Sequence of chain 1.H:
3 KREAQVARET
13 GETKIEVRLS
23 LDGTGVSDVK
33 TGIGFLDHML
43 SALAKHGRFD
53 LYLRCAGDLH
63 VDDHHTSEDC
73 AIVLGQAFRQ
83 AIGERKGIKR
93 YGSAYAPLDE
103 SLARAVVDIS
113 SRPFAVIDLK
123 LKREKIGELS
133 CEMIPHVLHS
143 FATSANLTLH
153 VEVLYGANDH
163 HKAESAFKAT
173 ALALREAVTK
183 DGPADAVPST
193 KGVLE

A small-molecule ligand and the protein it binds are described below.
Small molecule (SMILES): O=P(O)(O)C[C@H](O)Cn1cncn1

Sequence of chain 1.J:
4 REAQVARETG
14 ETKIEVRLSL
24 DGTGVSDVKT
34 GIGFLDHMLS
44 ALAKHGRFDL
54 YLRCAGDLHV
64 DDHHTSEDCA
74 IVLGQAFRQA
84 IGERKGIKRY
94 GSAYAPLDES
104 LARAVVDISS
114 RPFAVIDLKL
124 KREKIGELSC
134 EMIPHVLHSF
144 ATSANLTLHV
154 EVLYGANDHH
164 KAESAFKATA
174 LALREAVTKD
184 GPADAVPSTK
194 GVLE

Binding-site contacts:
Ligand atom C5 contacts residue MN1 of chain 1.GA at 3.3 Å.
Ligand atom C6 contacts residue GLU14 of chain 2.D at 3.6 Å.
Ligand atom C3 contacts residue MN1 of chain 1.HA at 3.2 Å.
Ligand atom O12 contacts residue ARG92 of chain 1.J at 2.8 Å (salt-bridge).
Ligand atom N1 contacts residue HIS162 of chain 1.H at 3.3 Å (h-bond).
Ligand atom C7 contacts residue GLU14 of chain 2.D at 3.5 Å.
Ligand atom O13 contacts residue HIS40 of chain 1.H at 3.1 Å.
Ligand atom O13 contacts residue GLU166 of chain 1.H at 3.0 Å (salt-bridge).
Ligand atom P9 contacts residue ARG114 of chain 1.J at 3.8 Å.
Ligand atom C8 contacts residue THR192 of chain 1.J at 3.8 Å.
Ligand atom C6 contacts residue MN1 of chain 1.GA at 3.7 Å.
Ligand atom N4 contacts residue HIS66 of chain 2.D at 3.0 Å (h-bond).
Ligand atom N4 contacts residue GLU70 of chain 2.D at 3.1 Å (salt-bridge).
Ligand atom C3 contacts residue GLU70 of chain 2.D at 3.3 Å.
Ligand atom N1 contacts residue MN1 of chain 1.GA at 2.3 Å.
Ligand atom O10 contacts residue ARG114 of chain 1.J at 3.0 Å (salt-bridge).
Ligand atom N2 contacts residue MN1 of chain 1.GA at 3.4 Å.
Ligand atom O13 contacts residue MN1 of chain 1.GA at 2.3 Å.
Ligand atom C5 contacts residue MN1 of chain 1.HA at 3.3 Å.
Ligand atom O10 contacts residue ARG92 of chain 1.J at 2.9 Å (salt-bridge).
Ligand atom O12 contacts residue SER191 of chain 1.J at 2.6 Å (h-bond).
Ligand atom P9 contacts residue ARG92 of chain 1.J at 3.8 Å.
Ligand atom O10 contacts residue LYS170 of chain 1.H at 2.7 Å (salt-bridge).
Ligand atom C3 contacts residue ARG114 of chain 1.J at 3.7 Å.
Ligand atom N4 contacts residue HIS163 of chain 1.H at 3.3 Å (h-bond).
Ligand atom N1 contacts residue GLU166 of chain 1.H at 3.3 Å (salt-bridge).
Ligand atom N4 contacts residue MN1 of chain 1.HA at 2.2 Å.
Ligand atom C8 contacts residue GLU14 of chain 2.D at 3.6 Å.
Ligand atom O11 contacts residue ARG114 of chain 1.J at 2.6 Å (salt-bridge).
Ligand atom N1 contacts residue HIS67 of chain 2.D at 3.2 Å (h-bond).
Ligand atom C5 contacts residue HIS66 of chain 2.D at 3.1 Å.
Ligand atom C8 contacts residue GLU166 of chain 1.H at 3.8 Å.
Ligand atom C7 contacts residue MN1 of chain 1.GA at 3.3 Å.
Ligand atom C7 contacts residue GLU166 of chain 1.H at 3.1 Å.
Ligand atom C5 contacts residue HIS162 of chain 1.H at 3.4 Å.
Ligand atom O13 contacts residue GLU14 of chain 2.D at 2.9 Å (salt-bridge).
Ligand atom P9 contacts residue SER191 of chain 1.J at 3.6 Å.
Ligand atom O11 contacts residue LYS193 of chain 1.J at 2.8 Å (salt-bridge).
Ligand atom O13 contacts residue HIS67 of chain 2.D at 3.2 Å (h-bond).
Ligand atom C6 contacts residue ARG114 of chain 1.J at 3.8 Å.

Sequence of chain 2.D:
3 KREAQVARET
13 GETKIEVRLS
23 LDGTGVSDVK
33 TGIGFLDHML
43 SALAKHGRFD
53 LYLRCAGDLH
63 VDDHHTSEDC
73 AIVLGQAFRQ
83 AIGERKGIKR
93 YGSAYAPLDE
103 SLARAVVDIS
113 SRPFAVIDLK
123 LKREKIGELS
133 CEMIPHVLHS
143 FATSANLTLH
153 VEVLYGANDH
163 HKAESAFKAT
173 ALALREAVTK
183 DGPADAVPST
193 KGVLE